Sequence of chain 1.B:
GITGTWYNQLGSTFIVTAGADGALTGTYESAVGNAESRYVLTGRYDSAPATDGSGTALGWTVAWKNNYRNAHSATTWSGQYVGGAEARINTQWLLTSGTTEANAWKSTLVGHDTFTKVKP

Sequence of chain 1.A:
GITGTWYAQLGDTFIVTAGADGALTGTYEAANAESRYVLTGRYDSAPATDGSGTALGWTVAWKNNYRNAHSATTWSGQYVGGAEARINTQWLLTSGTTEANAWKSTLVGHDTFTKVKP

Binding-site contacts:
Ligand atom C9 contacts residue ARG72 of chain 1.B at 3.8 Å.
Ligand atom N5 contacts residue TYR31 of chain 1.B at 3.8 Å.
Ligand atom C31 contacts residue SER15 of chain 1.B at 3.3 Å.
Ligand atom C25 contacts residue ARG72 of chain 1.B at 3.3 Å.
Ligand atom C35 contacts residue LEU13 of chain 1.B at 3.6 Å (hydrophobic).
Ligand atom O6 contacts residue SER15 of chain 1.B at 2.8 Å (h-bond).
Ligand atom O7 contacts residue TYR31 of chain 1.B at 2.6 Å (h-bond).
Ligand atom C12 contacts residue ALA74 of chain 1.B at 3.5 Å (hydrophobic).
Ligand atom C29 contacts residue TYR42 of chain 1.B at 3.1 Å (hydrophobic).
Ligand atom O4 contacts residue SER40 of chain 1.B at 3.0 Å (h-bond).
Ligand atom C10 contacts residue ALA74 of chain 1.B at 3.6 Å (hydrophobic).
Ligand atom C2 contacts residue TRP108 of chain 1.A at 3.6 Å (hydrophobic).
Ligand atom C35 contacts residue SER15 of chain 1.B at 3.7 Å.
Ligand atom C12 contacts residue ARG72 of chain 1.B at 3.8 Å.
Ligand atom C4 contacts residue LEU98 of chain 1.B at 3.8 Å (hydrophobic).
Ligand atom S contacts residue THR78 of chain 1.B at 3.3 Å (h-bond).
Ligand atom N5 contacts residue ASP116 of chain 1.B at 2.7 Å (salt-bridge).
Ligand atom C13 contacts residue ALA74 of chain 1.B at 3.7 Å (hydrophobic).
Ligand atom C10 contacts residue ARG72 of chain 1.B at 3.5 Å.
Ligand atom O5 contacts residue SER33 of chain 1.B at 3.4 Å.
Ligand atom N4 contacts residue LEU13 of chain 1.B at 3.6 Å.
Ligand atom C contacts residue TRP96 of chain 1.B at 3.8 Å (hydrophobic).
Ligand atom C1 contacts residue TRP96 of chain 1.B at 3.4 Å (hydrophobic).
Ligand atom C35 contacts residue ASP116 of chain 1.B at 3.6 Å.
Ligand atom O4 contacts residue TYR42 of chain 1.B at 3.3 Å.
Ligand atom N5 contacts residue LEU13 of chain 1.B at 3.8 Å.
Ligand atom C28 contacts residue TYR42 of chain 1.B at 3.2 Å (hydrophobic).
Ligand atom C4 contacts residue TRP67 of chain 1.B at 3.6 Å (hydrophobic).
Ligand atom C35 contacts residue ASN11 of chain 1.B at 3.6 Å.
Ligand atom C11 contacts residue ARG72 of chain 1.B at 3.7 Å.
Ligand atom C35 contacts residue TYR31 of chain 1.B at 3.4 Å (hydrophobic).
Ligand atom O5 contacts residue SER40 of chain 1.B at 3.6 Å.
Ligand atom C11 contacts residue ALA74 of chain 1.B at 3.4 Å (hydrophobic).
Ligand atom C11 contacts residue ASN73 of chain 1.B at 3.6 Å.
Ligand atom O7 contacts residue ASP116 of chain 1.B at 3.8 Å.
Ligand atom C contacts residue ASP116 of chain 1.B at 3.8 Å.
Ligand atom O contacts residue ALA74 of chain 1.B at 3.4 Å.
Ligand atom S contacts residue TRP67 of chain 1.B at 3.6 Å.
Ligand atom O7 contacts residue ASN11 of chain 1.B at 2.8 Å (h-bond).
Ligand atom O7 contacts residue SER15 of chain 1.B at 2.8 Å (h-bond).

This protein binds this small molecule.
Small molecule (SMILES): O=C(CCCC[C@@H]1SC[C@@H]2NC(=O)N[C@@H]21)NNc1c(-c2ccc(S(=O)(=O)N3CCOCC3)cc2)cccc1-c1ccc(S(=O)(=O)N2CCOCC2)cc1